Sequence of chain 1.B:
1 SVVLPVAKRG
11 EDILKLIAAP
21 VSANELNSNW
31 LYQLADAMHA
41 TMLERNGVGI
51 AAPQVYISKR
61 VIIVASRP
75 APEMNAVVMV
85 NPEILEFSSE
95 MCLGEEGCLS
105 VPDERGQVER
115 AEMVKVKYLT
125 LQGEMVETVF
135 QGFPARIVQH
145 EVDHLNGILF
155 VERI

Binding-site contacts:
Ligand atom F1 contacts residue GLN54 of chain 1.B at 3.0 Å.
Ligand atom C9 contacts residue GLU100 of chain 1.B at 3.8 Å.
Ligand atom O contacts residue ARG67 of chain 1.B at 3.6 Å.
Ligand atom F contacts residue HIS148 of chain 1.B at 3.8 Å.
Ligand atom C8 contacts residue GLU100 of chain 1.B at 3.5 Å.
Ligand atom S contacts residue GLY101 of chain 1.B at 3.7 Å.
Ligand atom F2 contacts residue ZN1 of chain 1.E at 1.9 Å.
Ligand atom O1 contacts residue VAL48 of chain 1.B at 3.0 Å (h-bond).
Ligand atom C12 contacts residue GLY49 of chain 1.B at 3.8 Å.
Ligand atom C9 contacts residue HIS144 of chain 1.B at 3.8 Å.
Ligand atom F1 contacts residue LEU103 of chain 1.B at 3.2 Å.
Ligand atom C6 contacts residue VAL48 of chain 1.B at 3.8 Å (hydrophobic).
Ligand atom C11 contacts residue GLY49 of chain 1.B at 3.3 Å.
Ligand atom C contacts residue ASN46 of chain 1.B at 3.5 Å.
Ligand atom C9 contacts residue ILE141 of chain 1.B at 3.8 Å (hydrophobic).
Ligand atom F2 contacts residue LEU103 of chain 1.B at 3.2 Å.
Ligand atom C12 contacts residue GLN54 of chain 1.B at 3.4 Å.
Ligand atom F2 contacts residue GLN54 of chain 1.B at 3.2 Å.
Ligand atom F contacts residue GLN54 of chain 1.B at 3.5 Å.
Ligand atom C12 contacts residue HIS144 of chain 1.B at 3.6 Å.
Ligand atom C10 contacts residue HIS144 of chain 1.B at 3.6 Å.
Ligand atom O contacts residue ASN46 of chain 1.B at 2.3 Å (h-bond).
Ligand atom C10 contacts residue ILE141 of chain 1.B at 3.8 Å (hydrophobic).
Ligand atom F contacts residue HIS144 of chain 1.B at 3.2 Å.
Ligand atom O contacts residue GLY47 of chain 1.B at 3.6 Å.
Ligand atom F contacts residue GLU145 of chain 1.B at 2.4 Å.
Ligand atom F2 contacts residue HIS144 of chain 1.B at 3.1 Å.
Ligand atom C4 contacts residue GLU145 of chain 1.B at 3.6 Å.
Ligand atom F1 contacts residue ZN1 of chain 1.E at 3.6 Å.
Ligand atom O1 contacts residue GLY47 of chain 1.B at 3.4 Å.
Ligand atom F1 contacts residue GLY49 of chain 1.B at 3.2 Å.
Ligand atom C9 contacts residue ARG140 of chain 1.B at 3.7 Å.
Ligand atom S contacts residue CYS102 of chain 1.B at 3.6 Å.
Ligand atom F2 contacts residue CYS102 of chain 1.B at 3.1 Å.
Ligand atom C11 contacts residue GLU145 of chain 1.B at 3.7 Å.
Ligand atom F2 contacts residue HIS148 of chain 1.B at 3.6 Å.
Ligand atom C12 contacts residue ZN1 of chain 1.E at 2.7 Å.
Ligand atom F contacts residue ZN1 of chain 1.E at 2.8 Å.
Ligand atom F contacts residue GLY49 of chain 1.B at 3.8 Å.
Ligand atom C12 contacts residue GLU145 of chain 1.B at 3.5 Å.

The small molecule below binds the protein below.
Small molecule (SMILES): O=C(CSC(=O)[C@H](Cc1ccccc1)CC(F)(F)F)c1ccccc1